Sequence of chain 2.A:
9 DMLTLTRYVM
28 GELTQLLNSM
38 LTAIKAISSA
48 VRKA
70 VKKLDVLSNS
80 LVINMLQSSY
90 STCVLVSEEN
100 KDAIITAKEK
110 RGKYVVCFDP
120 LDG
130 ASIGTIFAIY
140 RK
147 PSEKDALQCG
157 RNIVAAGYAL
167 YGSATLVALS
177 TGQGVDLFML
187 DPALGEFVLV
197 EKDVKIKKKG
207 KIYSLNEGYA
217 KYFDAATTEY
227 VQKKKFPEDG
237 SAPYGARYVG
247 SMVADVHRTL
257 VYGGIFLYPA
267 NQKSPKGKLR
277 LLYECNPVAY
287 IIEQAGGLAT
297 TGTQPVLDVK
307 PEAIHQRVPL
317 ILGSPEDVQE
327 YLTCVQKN

Binding-site contacts:
Ligand atom C6 contacts residue TYR244 of chain 2.A at 3.4 Å (hydrophobic).
Ligand atom C4 contacts residue GLY246 of chain 2.A at 3.4 Å.
Ligand atom P contacts residue TYR215 of chain 2.A at 3.7 Å.
Ligand atom O6 contacts residue LYS274 of chain 2.A at 2.9 Å (salt-bridge).
Ligand atom C2 contacts residue LYS274 of chain 2.A at 3.9 Å.
Ligand atom O6 contacts residue TYR264 of chain 2.A at 3.5 Å.
Ligand atom O1 contacts residue GLU280 of chain 2.A at 3.1 Å (salt-bridge).
Ligand atom O1P contacts residue ARG243 of chain 3.A at 3.7 Å.
Ligand atom O6 contacts residue TYR244 of chain 2.A at 4.0 Å.
Ligand atom C5 contacts residue LYS274 of chain 2.A at 3.7 Å.
Ligand atom O2P contacts residue TYR215 of chain 2.A at 2.5 Å (h-bond).
Ligand atom P contacts residue LYS274 of chain 2.A at 3.9 Å.
Ligand atom O2P contacts residue ASN212 of chain 2.A at 3.9 Å.
Ligand atom O5 contacts residue LYS274 of chain 2.A at 2.8 Å (salt-bridge).
Ligand atom O3P contacts residue ASN212 of chain 2.A at 4.0 Å.
Ligand atom C6 contacts residue TYR264 of chain 2.A at 3.8 Å (hydrophobic).
Ligand atom O2 contacts residue GLY122 of chain 2.A at 3.9 Å.
Ligand atom O2P contacts residue LYS274 of chain 2.A at 3.9 Å.
Ligand atom P contacts residue TYR264 of chain 2.A at 3.7 Å.
Ligand atom O1P contacts residue TYR244 of chain 2.A at 2.6 Å (h-bond).
Ligand atom O4 contacts residue MET248 of chain 2.A at 3.2 Å.
Ligand atom P contacts residue ASN212 of chain 2.A at 3.7 Å.
Ligand atom O3 contacts residue MET248 of chain 2.A at 2.8 Å (h-bond).
Ligand atom O3 contacts residue ASP121 of chain 2.A at 2.5 Å (salt-bridge).
Ligand atom C6 contacts residue GLY246 of chain 2.A at 3.7 Å.
Ligand atom O3P contacts residue ARG243 of chain 3.A at 2.7 Å (salt-bridge).
Ligand atom C6 contacts residue LYS274 of chain 2.A at 3.8 Å.
Ligand atom O1P contacts residue TYR264 of chain 2.A at 3.7 Å.
Ligand atom C1 contacts residue LYS274 of chain 2.A at 3.9 Å.
Ligand atom C3 contacts residue ASP121 of chain 2.A at 3.5 Å.
Ligand atom C3 contacts residue MET248 of chain 2.A at 3.5 Å (hydrophobic).
Ligand atom P contacts residue ARG243 of chain 3.A at 3.9 Å.
Ligand atom C4 contacts residue MET248 of chain 2.A at 3.5 Å (hydrophobic).
Ligand atom O3 contacts residue SER247 of chain 2.A at 3.6 Å.
Ligand atom P contacts residue TYR244 of chain 2.A at 3.9 Å.
Ligand atom O1 contacts residue ASP121 of chain 2.A at 3.3 Å (salt-bridge).
Ligand atom O2P contacts residue TYR264 of chain 2.A at 2.6 Å (h-bond).
Ligand atom O1P contacts residue ASN212 of chain 2.A at 3.0 Å (h-bond).
Ligand atom O2 contacts residue GLY246 of chain 2.A at 3.5 Å (h-bond).
Ligand atom O4 contacts residue LEU275 of chain 2.A at 3.9 Å.

Sequence of chain 3.A:
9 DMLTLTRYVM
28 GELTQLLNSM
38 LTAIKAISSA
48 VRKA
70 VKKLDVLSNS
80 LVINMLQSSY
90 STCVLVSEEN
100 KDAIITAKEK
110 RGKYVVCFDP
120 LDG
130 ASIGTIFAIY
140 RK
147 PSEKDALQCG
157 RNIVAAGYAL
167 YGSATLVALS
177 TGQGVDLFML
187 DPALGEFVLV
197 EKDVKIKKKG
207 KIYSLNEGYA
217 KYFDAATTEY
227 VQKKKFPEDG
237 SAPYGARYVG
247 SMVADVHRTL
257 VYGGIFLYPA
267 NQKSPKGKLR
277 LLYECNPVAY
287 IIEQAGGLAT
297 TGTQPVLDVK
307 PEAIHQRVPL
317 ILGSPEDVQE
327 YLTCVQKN

This protein binds this small molecule.
Small molecule (SMILES): O=P(O)(O)OC[C@H]1O[C@](O)(CO)[C@@H](O)[C@@H]1O